Sequence of chain 2.C:
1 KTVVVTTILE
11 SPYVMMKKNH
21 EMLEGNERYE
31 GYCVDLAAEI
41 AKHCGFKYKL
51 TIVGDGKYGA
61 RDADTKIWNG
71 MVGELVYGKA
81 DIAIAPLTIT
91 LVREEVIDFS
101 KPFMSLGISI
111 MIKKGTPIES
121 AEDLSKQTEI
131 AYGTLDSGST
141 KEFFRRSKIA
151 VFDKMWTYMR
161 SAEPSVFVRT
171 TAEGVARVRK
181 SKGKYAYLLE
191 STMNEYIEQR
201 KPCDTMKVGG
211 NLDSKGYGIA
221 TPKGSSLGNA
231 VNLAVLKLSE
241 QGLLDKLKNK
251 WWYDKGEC

This small molecule binds to this protein.
Small molecule (SMILES): NC(=O)CN1CCCC1=O

Sequence of chain 1.C:
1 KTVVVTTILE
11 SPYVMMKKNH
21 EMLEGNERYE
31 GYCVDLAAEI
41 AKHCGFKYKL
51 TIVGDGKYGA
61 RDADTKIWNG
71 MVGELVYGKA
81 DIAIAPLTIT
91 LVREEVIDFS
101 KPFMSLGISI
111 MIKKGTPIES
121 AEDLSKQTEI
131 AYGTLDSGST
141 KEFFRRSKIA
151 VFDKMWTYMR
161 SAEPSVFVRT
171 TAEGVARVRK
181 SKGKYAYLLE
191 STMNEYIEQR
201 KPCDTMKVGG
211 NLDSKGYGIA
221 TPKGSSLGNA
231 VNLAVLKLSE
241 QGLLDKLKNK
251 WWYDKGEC

Binding-site contacts:
Ligand atom O10 contacts residue ASP245 of chain 2.C at 2.9 Å (salt-bridge).
Ligand atom C04 contacts residue LEU212 of chain 1.C at 3.9 Å (hydrophobic).
Ligand atom N05 contacts residue SER214 of chain 1.C at 4.5 Å.
Ligand atom C09 contacts residue SER214 of chain 1.C at 3.0 Å.
Ligand atom O10 contacts residue SER214 of chain 1.C at 2.6 Å (h-bond).
Ligand atom C09 contacts residue ASN211 of chain 1.C at 4.0 Å.
Ligand atom C07 contacts residue ASN211 of chain 1.C at 3.8 Å.
Ligand atom C02 contacts residue ASP245 of chain 2.C at 4.4 Å.
Ligand atom N01 contacts residue ASN249 of chain 2.C at 4.0 Å.
Ligand atom N01 contacts residue ASP245 of chain 2.C at 4.4 Å.
Ligand atom C04 contacts residue ASP245 of chain 2.C at 3.9 Å.
Ligand atom C07 contacts residue SER214 of chain 1.C at 4.1 Å.
Ligand atom O10 contacts residue ASP213 of chain 1.C at 3.2 Å.
Ligand atom N05 contacts residue ASN211 of chain 1.C at 3.5 Å (h-bond).
Ligand atom O03 contacts residue ASN249 of chain 2.C at 4.2 Å.
Ligand atom C04 contacts residue ASN211 of chain 1.C at 3.9 Å.
Ligand atom C09 contacts residue ASP213 of chain 1.C at 3.9 Å.
Ligand atom C08 contacts residue ASP213 of chain 1.C at 3.9 Å.
Ligand atom C06 contacts residue ASN211 of chain 1.C at 3.3 Å.
Ligand atom N05 contacts residue ASP245 of chain 2.C at 4.4 Å.
Ligand atom C08 contacts residue SER214 of chain 1.C at 2.8 Å.
Ligand atom C09 contacts residue ASP245 of chain 2.C at 3.8 Å.
Ligand atom C08 contacts residue ASN211 of chain 1.C at 4.2 Å.